Binding-site contacts:
Ligand atom C22 contacts residue PHE236 of chain 3.B at 3.3 Å (hydrophobic).
Ligand atom C10 contacts residue ILE108 of chain 3.B at 3.5 Å (hydrophobic).
Ligand atom C16 contacts residue MET130 of chain 3.B at 3.8 Å (hydrophobic).
Ligand atom C3 contacts residue TYR157 of chain 3.B at 3.4 Å (hydrophobic).
Ligand atom N4 contacts residue ILE192 of chain 3.B at 3.6 Å.
Ligand atom C11 contacts residue PHE132 of chain 3.B at 3.5 Å (hydrophobic).
Ligand atom C19 contacts residue TYR110 of chain 3.B at 3.8 Å (hydrophobic).
Ligand atom C8 contacts residue TYR157 of chain 3.B at 3.4 Å (hydrophobic).
Ligand atom C3 contacts residue ALA24 of chain 3.D at 3.6 Å (hydrophobic).
Ligand atom C22 contacts residue TYR110 of chain 3.B at 3.3 Å (hydrophobic).
Ligand atom C8 contacts residue VAL194 of chain 3.B at 3.8 Å (hydrophobic).
Ligand atom C19 contacts residue PHE236 of chain 3.B at 3.6 Å (hydrophobic).
Ligand atom C21 contacts residue TYR203 of chain 3.B at 3.7 Å (hydrophobic).
Ligand atom C7 contacts residue VAL194 of chain 3.B at 3.6 Å (hydrophobic).
Ligand atom C13 contacts residue ILE108 of chain 3.B at 3.6 Å (hydrophobic).
Ligand atom N6 contacts residue VAL194 of chain 3.B at 3.6 Å.
Ligand atom C7 contacts residue ILE25 of chain 3.D at 3.8 Å (hydrophobic).
Ligand atom C9 contacts residue VAL194 of chain 3.B at 3.8 Å (hydrophobic).
Ligand atom C4 contacts residue ALA24 of chain 3.D at 3.9 Å (hydrophobic).
Ligand atom C10 contacts residue PHE132 of chain 3.B at 3.7 Å (hydrophobic).
Ligand atom C3 contacts residue PRO179 of chain 3.B at 3.6 Å (hydrophobic).
Ligand atom C1 contacts residue ILE155 of chain 3.B at 3.8 Å (hydrophobic).
Ligand atom C12 contacts residue PHE236 of chain 3.B at 3.7 Å (hydrophobic).
Ligand atom C25 contacts residue THR109 of chain 3.B at 3.2 Å.
Ligand atom N4 contacts residue LEU239 of chain 3.B at 3.6 Å.
Ligand atom O24 contacts residue TYR110 of chain 3.B at 3.3 Å.
Ligand atom O24 contacts residue PHE236 of chain 3.B at 3.9 Å.
Ligand atom C13 contacts residue PHE236 of chain 3.B at 3.8 Å (hydrophobic).
Ligand atom O23 contacts residue PHE236 of chain 3.B at 3.3 Å.
Ligand atom C7 contacts residue TYR157 of chain 3.B at 3.5 Å (hydrophobic).
Ligand atom O23 contacts residue TYR110 of chain 3.B at 3.5 Å.
Ligand atom C1 contacts residue ILE181 of chain 3.B at 3.5 Å (hydrophobic).
Ligand atom O24 contacts residue THR109 of chain 3.B at 3.6 Å.
Ligand atom N3 contacts residue ILE192 of chain 3.B at 3.7 Å.
Ligand atom O15 contacts residue MET130 of chain 3.B at 3.8 Å.
Ligand atom N3 contacts residue LEU239 of chain 3.B at 3.8 Å.
Ligand atom C20 contacts residue PHE236 of chain 3.B at 3.4 Å (hydrophobic).
Ligand atom C4 contacts residue TYR157 of chain 3.B at 3.5 Å (hydrophobic).
Ligand atom C18 contacts residue TYR110 of chain 3.B at 3.8 Å (hydrophobic).
Ligand atom C17 contacts residue MET130 of chain 3.B at 3.7 Å (hydrophobic).

A small-molecule ligand and the protein it binds are described below.
Small molecule (SMILES): CCOC(=O)c1ccc(OCCCC2CCN(c3ccc(C)nn3)CC2)cc1

Sequence of chain 3.B:
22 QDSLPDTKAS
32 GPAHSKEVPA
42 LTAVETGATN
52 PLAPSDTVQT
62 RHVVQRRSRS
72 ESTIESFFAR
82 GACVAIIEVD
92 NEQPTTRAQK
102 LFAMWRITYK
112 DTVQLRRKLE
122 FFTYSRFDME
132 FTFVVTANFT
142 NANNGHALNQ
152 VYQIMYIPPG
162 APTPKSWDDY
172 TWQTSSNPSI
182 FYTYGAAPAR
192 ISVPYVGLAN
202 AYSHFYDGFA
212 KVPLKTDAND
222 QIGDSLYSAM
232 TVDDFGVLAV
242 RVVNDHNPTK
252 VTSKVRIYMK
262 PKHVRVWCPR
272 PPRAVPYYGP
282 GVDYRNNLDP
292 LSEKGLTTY

Sequence of chain 3.D:
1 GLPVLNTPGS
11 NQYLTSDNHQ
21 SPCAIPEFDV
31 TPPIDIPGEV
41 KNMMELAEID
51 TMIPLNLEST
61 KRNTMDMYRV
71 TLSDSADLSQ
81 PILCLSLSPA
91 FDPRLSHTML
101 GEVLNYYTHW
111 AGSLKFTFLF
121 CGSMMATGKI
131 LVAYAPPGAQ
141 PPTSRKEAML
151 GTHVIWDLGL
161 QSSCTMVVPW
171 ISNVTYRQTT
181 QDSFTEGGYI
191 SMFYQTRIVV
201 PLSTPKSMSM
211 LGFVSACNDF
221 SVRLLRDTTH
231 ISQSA